Sequence of chain 1.I:
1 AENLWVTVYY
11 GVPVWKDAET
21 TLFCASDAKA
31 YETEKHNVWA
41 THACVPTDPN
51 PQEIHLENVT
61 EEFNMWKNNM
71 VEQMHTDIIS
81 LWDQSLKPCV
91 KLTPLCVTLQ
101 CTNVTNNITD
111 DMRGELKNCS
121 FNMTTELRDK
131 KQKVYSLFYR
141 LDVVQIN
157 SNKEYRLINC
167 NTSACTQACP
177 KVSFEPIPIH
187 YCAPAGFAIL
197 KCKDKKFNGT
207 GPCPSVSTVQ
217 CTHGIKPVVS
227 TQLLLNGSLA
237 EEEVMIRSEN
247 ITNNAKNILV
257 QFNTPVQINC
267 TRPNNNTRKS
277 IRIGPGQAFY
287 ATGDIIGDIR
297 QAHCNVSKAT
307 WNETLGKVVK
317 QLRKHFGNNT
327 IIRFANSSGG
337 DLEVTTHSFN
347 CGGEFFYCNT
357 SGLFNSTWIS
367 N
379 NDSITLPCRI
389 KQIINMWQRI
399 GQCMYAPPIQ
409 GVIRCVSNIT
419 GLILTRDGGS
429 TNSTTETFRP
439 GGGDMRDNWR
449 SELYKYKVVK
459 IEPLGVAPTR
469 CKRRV

The protein below binds the small molecule below.
Small molecule (SMILES): CC(=O)N[C@H]1[C@H](O[C@H]2[C@H](O)[C@@H](NC(C)=O)CO[C@@H]2CO)O[C@H](CO)[C@@H](O)[C@@H]1O

Binding-site contacts:
Ligand atom C8 contacts residue GLN100 of chain 1.I at 3.7 Å.
Ligand atom C7 contacts residue ASN122 of chain 1.I at 3.7 Å.
Ligand atom O7 contacts residue ASN122 of chain 1.I at 4.0 Å.
Ligand atom C4 contacts residue ASN122 of chain 1.I at 4.2 Å.
Ligand atom C8 contacts residue PHE121 of chain 1.I at 3.7 Å (hydrophobic).
Ligand atom O6 contacts residue ASN122 of chain 1.I at 4.2 Å.
Ligand atom N2 contacts residue PHE121 of chain 1.I at 4.5 Å.
Ligand atom O5 contacts residue ASN122 of chain 1.I at 2.4 Å (h-bond).
Ligand atom C8 contacts residue LYS133 of chain 1.I at 4.0 Å.
Ligand atom C3 contacts residue ASN122 of chain 1.I at 3.8 Å.
Ligand atom C1 contacts residue ASN122 of chain 1.I at 1.4 Å.
Ligand atom N2 contacts residue ASN122 of chain 1.I at 3.0 Å (h-bond).
Ligand atom C1 contacts residue LYS131 of chain 1.I at 3.9 Å.
Ligand atom C5 contacts residue LYS131 of chain 1.I at 3.9 Å.
Ligand atom C7 contacts residue LYS133 of chain 1.I at 4.1 Å.
Ligand atom C8 contacts residue SER120 of chain 1.I at 3.4 Å.
Ligand atom C7 contacts residue PHE121 of chain 1.I at 4.4 Å (hydrophobic).
Ligand atom O5 contacts residue LYS131 of chain 1.I at 3.1 Å (salt-bridge).
Ligand atom O6 contacts residue LYS131 of chain 1.I at 4.1 Å.
Ligand atom O7 contacts residue LYS133 of chain 1.I at 3.3 Å.
Ligand atom C5 contacts residue ASN122 of chain 1.I at 3.7 Å.
Ligand atom C6 contacts residue LYS131 of chain 1.I at 3.5 Å.
Ligand atom C2 contacts residue ASN122 of chain 1.I at 2.5 Å.